Binding-site contacts:
Ligand atom N2 contacts residue GLU305 of chain 27.A at 4.4 Å.
Ligand atom O6 contacts residue SER284 of chain 17.B at 2.4 Å (h-bond).
Ligand atom C5 contacts residue SER284 of chain 17.B at 4.5 Å.
Ligand atom O5 contacts residue SER284 of chain 17.B at 4.2 Å.
Ligand atom C6 contacts residue SER284 of chain 17.B at 3.4 Å.
Ligand atom C6 contacts residue ASN318 of chain 17.B at 3.2 Å.
Ligand atom C8 contacts residue GLU305 of chain 27.A at 4.5 Å.
Ligand atom O6 contacts residue ASN318 of chain 17.B at 2.9 Å (h-bond).
Ligand atom C7 contacts residue GLU305 of chain 27.A at 3.6 Å.
Ligand atom O7 contacts residue GLU305 of chain 27.A at 2.4 Å (salt-bridge).

Sequence of chain 17.B:
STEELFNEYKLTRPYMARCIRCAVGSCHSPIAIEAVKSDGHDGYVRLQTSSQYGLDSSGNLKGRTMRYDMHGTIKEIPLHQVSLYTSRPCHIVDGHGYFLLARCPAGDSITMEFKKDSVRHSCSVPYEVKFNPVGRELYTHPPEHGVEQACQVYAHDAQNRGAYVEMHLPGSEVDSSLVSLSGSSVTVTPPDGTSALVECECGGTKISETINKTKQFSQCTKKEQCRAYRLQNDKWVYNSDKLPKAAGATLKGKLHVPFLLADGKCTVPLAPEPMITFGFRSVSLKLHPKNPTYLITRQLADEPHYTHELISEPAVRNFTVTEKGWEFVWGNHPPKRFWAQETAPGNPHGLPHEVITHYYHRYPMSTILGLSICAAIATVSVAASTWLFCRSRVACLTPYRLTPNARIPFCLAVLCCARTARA

This protein binds this small molecule.
Small molecule (SMILES): CC(=O)N[C@@H]1[C@@H](O)[C@H](O)[C@@H](CO)O[C@H]1O

Sequence of chain 27.A:
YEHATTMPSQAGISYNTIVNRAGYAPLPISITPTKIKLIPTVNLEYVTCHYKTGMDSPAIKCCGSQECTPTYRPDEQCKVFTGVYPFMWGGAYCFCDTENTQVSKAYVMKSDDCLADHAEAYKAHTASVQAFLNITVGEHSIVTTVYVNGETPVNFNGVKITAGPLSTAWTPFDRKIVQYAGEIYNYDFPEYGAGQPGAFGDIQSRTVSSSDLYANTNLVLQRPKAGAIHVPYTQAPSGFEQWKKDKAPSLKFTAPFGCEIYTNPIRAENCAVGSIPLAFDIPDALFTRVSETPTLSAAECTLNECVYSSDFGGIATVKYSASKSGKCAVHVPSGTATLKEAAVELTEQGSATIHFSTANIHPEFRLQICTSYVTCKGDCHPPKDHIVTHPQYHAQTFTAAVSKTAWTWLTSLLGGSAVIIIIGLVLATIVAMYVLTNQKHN